Sequence of chain 47.B:
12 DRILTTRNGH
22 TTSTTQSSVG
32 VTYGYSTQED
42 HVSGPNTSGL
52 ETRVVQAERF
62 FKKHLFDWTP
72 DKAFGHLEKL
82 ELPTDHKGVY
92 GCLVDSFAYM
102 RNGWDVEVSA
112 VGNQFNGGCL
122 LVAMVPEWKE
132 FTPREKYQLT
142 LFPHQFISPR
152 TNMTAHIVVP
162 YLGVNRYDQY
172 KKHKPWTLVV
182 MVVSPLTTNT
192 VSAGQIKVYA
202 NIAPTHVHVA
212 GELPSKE

This small molecule binds to this protein.
Small molecule (SMILES): CC(C)C[C@H](NC(=O)[C@H](C)NC(=O)CNC(=O)[C@@H](N)Cc1ccccc1)C(=O)N[C@@H](CC(C)C)C(=O)N[C@@H](C)C(=O)O

Binding-site contacts:
Ligand atom CD1 contacts residue TYR34 of chain 47.B at 3.0 Å (hydrophobic).
Ligand atom C contacts residue ARG18 of chain 47.B at 3.8 Å.
Ligand atom O contacts residue THR16 of chain 47.B at 3.1 Å (h-bond).
Ligand atom CD1 contacts residue ASP12 of chain 47.B at 3.8 Å.
Ligand atom CD2 contacts residue THR17 of chain 47.B at 3.7 Å.
Ligand atom CB contacts residue LEU15 of chain 47.B at 4.1 Å (hydrophobic).
Ligand atom C contacts residue THR16 of chain 47.B at 3.7 Å.
Ligand atom CB contacts residue THR17 of chain 47.B at 4.0 Å.
Ligand atom CG contacts residue ILE14 of chain 47.B at 4.2 Å (hydrophobic).
Ligand atom CG contacts residue THR16 of chain 47.B at 4.0 Å.
Ligand atom CD2 contacts residue VAL32 of chain 47.B at 3.9 Å (hydrophobic).
Ligand atom CD2 contacts residue HIS157 of chain 47.B at 3.7 Å.
Ligand atom O contacts residue LEU15 of chain 47.B at 3.5 Å.
Ligand atom CD1 contacts residue THR16 of chain 47.B at 3.1 Å.
Ligand atom CA contacts residue ILE14 of chain 47.B at 3.3 Å (hydrophobic).
Ligand atom N contacts residue THR16 of chain 47.B at 2.9 Å (h-bond).
Ligand atom O contacts residue ILE14 of chain 47.B at 3.5 Å (h-bond).
Ligand atom O contacts residue ARG18 of chain 47.B at 3.0 Å (salt-bridge).
Ligand atom N contacts residue ILE14 of chain 47.B at 3.0 Å (h-bond).
Ligand atom CE1 contacts residue ASP12 of chain 47.B at 3.5 Å.
Ligand atom C contacts residue ILE14 of chain 47.B at 4.2 Å (hydrophobic).
Ligand atom CA contacts residue ARG18 of chain 47.B at 3.8 Å.
Ligand atom C contacts residue ILE14 of chain 47.B at 3.4 Å (hydrophobic).
Ligand atom O contacts residue THR17 of chain 47.B at 3.8 Å.
Ligand atom C contacts residue THR16 of chain 47.B at 4.2 Å.
Ligand atom CB contacts residue ARG18 of chain 47.B at 4.2 Å.
Ligand atom CG contacts residue THR17 of chain 47.B at 4.3 Å.
Ligand atom CA contacts residue THR16 of chain 47.B at 3.6 Å.
Ligand atom O contacts residue ARG18 of chain 47.B at 3.6 Å (salt-bridge).
Ligand atom CD1 contacts residue ILE14 of chain 47.B at 3.6 Å (hydrophobic).
Ligand atom CA contacts residue ILE14 of chain 47.B at 4.0 Å (hydrophobic).
Ligand atom N contacts residue ILE14 of chain 47.B at 3.5 Å.
Ligand atom O contacts residue ILE14 of chain 47.B at 3.1 Å.
Ligand atom CA contacts residue ASP12 of chain 47.B at 3.7 Å.
Ligand atom CD2 contacts residue ASP106 of chain 47.B at 4.1 Å.
Ligand atom CB contacts residue ILE14 of chain 47.B at 4.1 Å (hydrophobic).
Ligand atom C contacts residue ILE14 of chain 47.B at 3.6 Å (hydrophobic).
Ligand atom C contacts residue ARG18 of chain 47.B at 4.1 Å.
Ligand atom N contacts residue ASP12 of chain 47.B at 4.1 Å.
Ligand atom CB contacts residue THR16 of chain 47.B at 4.2 Å.